Sequence of chain 17.G:
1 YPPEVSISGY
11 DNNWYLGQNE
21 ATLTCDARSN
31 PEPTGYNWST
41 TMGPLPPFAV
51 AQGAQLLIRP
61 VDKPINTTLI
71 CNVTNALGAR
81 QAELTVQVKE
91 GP

Binding-site contacts:
Ligand atom C3 contacts residue ASN72 of chain 17.G at 4.0 Å.
Ligand atom O7 contacts residue GLN81 of chain 17.G at 3.9 Å.
Ligand atom C5 contacts residue THR74 of chain 17.G at 3.9 Å.
Ligand atom O5 contacts residue THR74 of chain 17.G at 4.0 Å.
Ligand atom C1 contacts residue ASN72 of chain 17.G at 1.5 Å.
Ligand atom C2 contacts residue ASN72 of chain 17.G at 2.6 Å.
Ligand atom C1 contacts residue ALA79 of chain 17.G at 4.3 Å (hydrophobic).
Ligand atom C7 contacts residue GLN81 of chain 17.G at 3.8 Å.
Ligand atom C7 contacts residue ASN72 of chain 17.G at 3.5 Å.
Ligand atom C5 contacts residue ASN72 of chain 17.G at 3.7 Å.
Ligand atom O5 contacts residue ASN72 of chain 17.G at 2.4 Å (h-bond).
Ligand atom O7 contacts residue ASN72 of chain 17.G at 3.3 Å (h-bond).
Ligand atom C4 contacts residue ASN72 of chain 17.G at 4.3 Å.
Ligand atom C8 contacts residue GLN81 of chain 17.G at 3.2 Å.
Ligand atom N2 contacts residue ASN72 of chain 17.G at 3.2 Å (h-bond).
Ligand atom N2 contacts residue GLN81 of chain 17.G at 4.3 Å.
Ligand atom C6 contacts residue THR74 of chain 17.G at 3.7 Å.

A small-molecule ligand and the protein it binds are described below.
Small molecule (SMILES): CC(=O)N[C@@H]1[C@@H](O)[C@H](O)[C@@H](CO)O[C@H]1O